Sequence of chain 1.B:
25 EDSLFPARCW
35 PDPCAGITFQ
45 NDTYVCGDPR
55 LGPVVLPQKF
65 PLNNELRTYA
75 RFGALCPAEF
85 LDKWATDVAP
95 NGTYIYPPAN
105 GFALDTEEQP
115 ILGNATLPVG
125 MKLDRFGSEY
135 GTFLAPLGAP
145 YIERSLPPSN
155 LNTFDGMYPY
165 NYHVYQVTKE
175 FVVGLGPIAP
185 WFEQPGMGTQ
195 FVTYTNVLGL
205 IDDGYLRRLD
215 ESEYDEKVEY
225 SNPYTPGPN

This small molecule binds to this protein.
Small molecule (SMILES): CC(=O)N[C@@H]1[C@@H](O)[C@H](O)[C@@H](CO)O[C@H]1O

Binding-site contacts:
Ligand atom C3 contacts residue ASN45 of chain 1.B at 3.8 Å.
Ligand atom C7 contacts residue THR47 of chain 1.B at 4.4 Å.
Ligand atom O5 contacts residue THR47 of chain 1.B at 4.4 Å.
Ligand atom C2 contacts residue THR47 of chain 1.B at 3.8 Å.
Ligand atom O7 contacts residue TYR48 of chain 1.B at 3.1 Å (h-bond).
Ligand atom C2 contacts residue ASN45 of chain 1.B at 2.5 Å.
Ligand atom C3 contacts residue THR47 of chain 1.B at 4.5 Å.
Ligand atom C7 contacts residue ASN45 of chain 1.B at 3.9 Å.
Ligand atom C4 contacts residue ASN45 of chain 1.B at 4.3 Å.
Ligand atom N2 contacts residue ASN45 of chain 1.B at 2.9 Å (h-bond).
Ligand atom O7 contacts residue ASN45 of chain 1.B at 4.0 Å.
Ligand atom C1 contacts residue THR47 of chain 1.B at 4.5 Å.
Ligand atom C5 contacts residue ASN45 of chain 1.B at 3.7 Å.
Ligand atom O7 contacts residue THR47 of chain 1.B at 3.5 Å (h-bond).
Ligand atom C1 contacts residue ASN45 of chain 1.B at 1.4 Å.
Ligand atom C8 contacts residue TYR48 of chain 1.B at 3.4 Å (hydrophobic).
Ligand atom C4 contacts residue THR47 of chain 1.B at 4.5 Å.
Ligand atom O5 contacts residue ASN45 of chain 1.B at 2.4 Å (h-bond).
Ligand atom C7 contacts residue TYR48 of chain 1.B at 3.5 Å (hydrophobic).